The protein below binds the small molecule below.
Small molecule (SMILES): O=C(O)CCc1nc2sc3c(c2c(=O)[nH]1)CCC3

Binding-site contacts:
Ligand atom CAE contacts residue SER134 of chain 1.C at 3.9 Å.
Ligand atom CAO contacts residue ARG110 of chain 1.C at 3.9 Å.
Ligand atom CAC contacts residue SER136 of chain 1.C at 3.8 Å.
Ligand atom NAG contacts residue PHE145 of chain 1.C at 3.5 Å.
Ligand atom CAF contacts residue ARG110 of chain 1.C at 4.0 Å.
Ligand atom CAP contacts residue ARG110 of chain 1.C at 3.0 Å.
Ligand atom CAP contacts residue ARG76 of chain 1.C at 3.8 Å.
Ligand atom OAH contacts residue ARG76 of chain 1.C at 3.7 Å.
Ligand atom CAN contacts residue ARG110 of chain 1.C at 3.9 Å.
Ligand atom OAR contacts residue ARG76 of chain 1.C at 3.6 Å.
Ligand atom CAL contacts residue PHE145 of chain 1.C at 3.8 Å (hydrophobic).
Ligand atom NAM contacts residue PHE145 of chain 1.C at 3.9 Å.
Ligand atom CAF contacts residue GLY111 of chain 1.C at 3.3 Å.
Ligand atom OAH contacts residue ARG110 of chain 1.C at 3.6 Å.
Ligand atom SAK contacts residue TYR68 of chain 1.C at 3.7 Å.
Ligand atom SAK contacts residue PHE145 of chain 1.C at 3.9 Å.
Ligand atom SAK contacts residue SER134 of chain 1.C at 3.7 Å.
Ligand atom CAD contacts residue SER134 of chain 1.C at 3.9 Å.
Ligand atom CAQ contacts residue ARG110 of chain 1.C at 4.0 Å.
Ligand atom CAF contacts residue PHE145 of chain 1.C at 3.4 Å (hydrophobic).
Ligand atom CAB contacts residue SER136 of chain 1.C at 3.5 Å.
Ligand atom OAH contacts residue TYR68 of chain 1.C at 3.9 Å.
Ligand atom CAC contacts residue PHE145 of chain 1.C at 3.7 Å (hydrophobic).
Ligand atom CAJ contacts residue PHE145 of chain 1.C at 3.7 Å (hydrophobic).
Ligand atom CAN contacts residue PHE145 of chain 1.C at 4.0 Å (hydrophobic).
Ligand atom OAA contacts residue PHE145 of chain 1.C at 3.4 Å.
Ligand atom CAQ contacts residue ARG76 of chain 1.C at 3.7 Å.
Ligand atom NAG contacts residue ARG110 of chain 1.C at 4.0 Å.
Ligand atom CAB contacts residue THR135 of chain 1.C at 3.4 Å.
Ligand atom CAJ contacts residue SER134 of chain 1.C at 4.0 Å.
Ligand atom CAD contacts residue PHE145 of chain 1.C at 3.5 Å (hydrophobic).
Ligand atom CAE contacts residue PHE145 of chain 1.C at 3.5 Å (hydrophobic).
Ligand atom OAA contacts residue ARG110 of chain 1.C at 3.6 Å.
Ligand atom CAQ contacts residue ASN72 of chain 1.C at 4.0 Å.
Ligand atom NAM contacts residue TYR68 of chain 1.C at 3.8 Å.
Ligand atom OAH contacts residue ASN72 of chain 1.C at 3.4 Å (h-bond).
Ligand atom OAA contacts residue GLY111 of chain 1.C at 2.9 Å (h-bond).
Ligand atom NAG contacts residue GLY111 of chain 1.C at 2.8 Å (h-bond).
Ligand atom OAH contacts residue SER134 of chain 1.C at 3.6 Å (h-bond).
Ligand atom CAN contacts residue GLY111 of chain 1.C at 4.0 Å.

Sequence of chain 1.C:
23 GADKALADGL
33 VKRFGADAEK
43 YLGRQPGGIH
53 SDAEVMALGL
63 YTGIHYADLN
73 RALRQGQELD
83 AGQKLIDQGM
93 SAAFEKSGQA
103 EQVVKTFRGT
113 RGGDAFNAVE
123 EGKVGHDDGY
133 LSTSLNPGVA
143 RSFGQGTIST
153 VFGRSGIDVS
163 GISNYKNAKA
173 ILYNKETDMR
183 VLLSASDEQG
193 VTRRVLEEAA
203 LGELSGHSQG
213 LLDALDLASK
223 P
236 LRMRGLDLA